The small molecule below binds the protein below.
Small molecule (SMILES): NC(=O)C(=O)O

Binding-site contacts:
Ligand atom O3 contacts residue VAL182 of chain 1.A at 4.2 Å.
Ligand atom N1 contacts residue LEU179 of chain 1.A at 4.2 Å.
Ligand atom O3 contacts residue LEU155 of chain 1.A at 4.4 Å.
Ligand atom O3 contacts residue TRP128 of chain 1.A at 4.3 Å.
Ligand atom O3 contacts residue LEU179 of chain 1.A at 4.1 Å.
Ligand atom O2 contacts residue ARG217 of chain 1.A at 3.4 Å (salt-bridge).
Ligand atom C1 contacts residue GLU178 of chain 1.A at 4.4 Å.
Ligand atom C2 contacts residue LEU155 of chain 1.A at 4.4 Å (hydrophobic).
Ligand atom O1 contacts residue SER176 of chain 1.A at 3.6 Å.
Ligand atom N1 contacts residue SER176 of chain 1.A at 3.6 Å.
Ligand atom O3 contacts residue GLU178 of chain 1.A at 4.1 Å.
Ligand atom C2 contacts residue ARG217 of chain 1.A at 4.4 Å.
Ligand atom O2 contacts residue LEU155 of chain 1.A at 3.4 Å.
Ligand atom C1 contacts residue SER176 of chain 1.A at 3.8 Å.
Ligand atom N1 contacts residue GLU178 of chain 1.A at 3.2 Å (salt-bridge).
Ligand atom C1 contacts residue LEU179 of chain 1.A at 4.4 Å (hydrophobic).

Sequence of chain 1.A:
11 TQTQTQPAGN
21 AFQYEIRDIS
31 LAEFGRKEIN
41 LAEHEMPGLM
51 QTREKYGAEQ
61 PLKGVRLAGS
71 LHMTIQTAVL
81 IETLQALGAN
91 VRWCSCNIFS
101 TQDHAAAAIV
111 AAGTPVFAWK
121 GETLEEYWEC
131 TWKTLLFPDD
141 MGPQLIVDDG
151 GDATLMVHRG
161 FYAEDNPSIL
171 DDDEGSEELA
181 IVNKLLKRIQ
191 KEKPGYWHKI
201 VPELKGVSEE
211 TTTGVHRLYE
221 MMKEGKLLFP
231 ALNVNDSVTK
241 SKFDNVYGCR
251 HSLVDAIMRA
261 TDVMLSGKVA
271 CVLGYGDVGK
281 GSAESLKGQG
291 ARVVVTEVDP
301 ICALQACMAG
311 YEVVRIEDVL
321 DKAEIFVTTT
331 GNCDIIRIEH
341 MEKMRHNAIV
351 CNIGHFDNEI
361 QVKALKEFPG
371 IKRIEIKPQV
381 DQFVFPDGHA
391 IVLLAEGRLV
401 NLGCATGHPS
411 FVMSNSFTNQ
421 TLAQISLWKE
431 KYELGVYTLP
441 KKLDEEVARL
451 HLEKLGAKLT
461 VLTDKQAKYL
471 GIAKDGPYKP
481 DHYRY